Sequence of chain 2.A:
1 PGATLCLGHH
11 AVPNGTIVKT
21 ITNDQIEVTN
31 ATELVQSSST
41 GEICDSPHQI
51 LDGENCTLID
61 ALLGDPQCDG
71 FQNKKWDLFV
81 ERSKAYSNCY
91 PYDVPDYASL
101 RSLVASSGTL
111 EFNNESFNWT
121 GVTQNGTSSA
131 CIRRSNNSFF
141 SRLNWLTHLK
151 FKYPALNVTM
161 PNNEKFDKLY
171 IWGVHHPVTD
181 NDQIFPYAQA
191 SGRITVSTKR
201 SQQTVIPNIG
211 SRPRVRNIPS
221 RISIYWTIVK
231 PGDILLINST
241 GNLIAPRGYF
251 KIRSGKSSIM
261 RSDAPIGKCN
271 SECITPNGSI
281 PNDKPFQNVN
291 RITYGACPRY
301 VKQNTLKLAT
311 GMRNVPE

Sequence of chain 3.A:
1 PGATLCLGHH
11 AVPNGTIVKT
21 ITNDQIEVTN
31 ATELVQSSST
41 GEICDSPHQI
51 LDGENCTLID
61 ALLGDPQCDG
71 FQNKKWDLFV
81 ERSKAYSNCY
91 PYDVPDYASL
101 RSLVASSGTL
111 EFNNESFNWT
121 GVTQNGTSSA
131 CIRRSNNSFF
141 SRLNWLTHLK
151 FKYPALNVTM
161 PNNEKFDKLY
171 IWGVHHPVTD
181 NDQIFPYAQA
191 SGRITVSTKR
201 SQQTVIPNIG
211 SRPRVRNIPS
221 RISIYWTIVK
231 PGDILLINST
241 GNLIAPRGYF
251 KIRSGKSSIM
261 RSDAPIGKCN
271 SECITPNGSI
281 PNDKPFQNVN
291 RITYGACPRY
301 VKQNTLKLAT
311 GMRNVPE

Binding-site contacts:
Ligand atom C4 contacts residue ARG214 of chain 3.A at 3.8 Å.
Ligand atom C4 contacts residue ASN157 of chain 2.A at 4.2 Å.
Ligand atom C3 contacts residue SER211 of chain 3.A at 4.1 Å.
Ligand atom C8 contacts residue SER211 of chain 3.A at 3.3 Å.
Ligand atom C5 contacts residue ASN157 of chain 2.A at 3.6 Å.
Ligand atom N2 contacts residue SER211 of chain 3.A at 3.1 Å (h-bond).
Ligand atom C7 contacts residue SER211 of chain 3.A at 3.5 Å.
Ligand atom C1 contacts residue SER211 of chain 3.A at 4.4 Å.
Ligand atom C1 contacts residue ARG214 of chain 3.A at 4.2 Å.
Ligand atom C2 contacts residue SER211 of chain 3.A at 4.1 Å.
Ligand atom O3 contacts residue SER211 of chain 3.A at 4.2 Å.
Ligand atom O5 contacts residue ASN157 of chain 2.A at 2.3 Å (h-bond).
Ligand atom O3 contacts residue ARG214 of chain 3.A at 3.4 Å.
Ligand atom C2 contacts residue ASN157 of chain 2.A at 2.5 Å.
Ligand atom C3 contacts residue ARG214 of chain 3.A at 3.9 Å.
Ligand atom N2 contacts residue ASN157 of chain 2.A at 3.0 Å (h-bond).
Ligand atom C2 contacts residue ARG214 of chain 3.A at 3.8 Å.
Ligand atom C8 contacts residue THR179 of chain 3.A at 3.3 Å.
Ligand atom C7 contacts residue THR179 of chain 3.A at 4.5 Å.
Ligand atom O4 contacts residue ARG214 of chain 3.A at 4.0 Å.
Ligand atom O7 contacts residue ARG214 of chain 3.A at 4.3 Å.
Ligand atom O5 contacts residue ARG214 of chain 3.A at 4.1 Å.
Ligand atom C3 contacts residue ASN157 of chain 2.A at 3.8 Å.
Ligand atom C7 contacts residue ASN157 of chain 2.A at 4.0 Å.
Ligand atom C1 contacts residue ASN157 of chain 2.A at 1.4 Å.

This small molecule binds to this protein.
Small molecule (SMILES): CC(=O)N[C@H]1[C@H](O[C@H]2[C@H](O)[C@@H](NC(C)=O)CO[C@@H]2CO)O[C@H](CO)[C@@H](O)[C@@H]1O